Sequence of chain 8.P:
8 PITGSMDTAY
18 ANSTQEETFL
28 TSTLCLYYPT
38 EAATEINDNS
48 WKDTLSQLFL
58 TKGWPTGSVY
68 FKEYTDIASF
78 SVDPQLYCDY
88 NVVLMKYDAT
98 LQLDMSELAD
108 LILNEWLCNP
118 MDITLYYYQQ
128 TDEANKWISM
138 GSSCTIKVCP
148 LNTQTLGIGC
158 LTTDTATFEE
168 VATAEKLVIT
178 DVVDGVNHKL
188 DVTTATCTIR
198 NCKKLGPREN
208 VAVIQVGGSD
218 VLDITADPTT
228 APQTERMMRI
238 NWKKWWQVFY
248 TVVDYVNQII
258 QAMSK

The small molecule below binds the protein below.
Small molecule (SMILES): CC(=O)N[C@H]1[C@H](O[C@H]2[C@H](O)[C@@H](NC(C)=O)CO[C@@H]2CO)O[C@H](CO)[C@@H](O)[C@@H]1O

Binding-site contacts:
Ligand atom O5 contacts residue ASN19 of chain 8.P at 2.9 Å (h-bond).
Ligand atom N2 contacts residue ASN19 of chain 8.P at 4.0 Å.
Ligand atom C7 contacts residue TYR17 of chain 8.P at 4.2 Å (hydrophobic).
Ligand atom O7 contacts residue ALA18 of chain 8.P at 4.3 Å.
Ligand atom C5 contacts residue ASN19 of chain 8.P at 3.6 Å.
Ligand atom C2 contacts residue ASN19 of chain 8.P at 3.6 Å.
Ligand atom C7 contacts residue ALA18 of chain 8.P at 4.4 Å (hydrophobic).
Ligand atom C1 contacts residue ASN19 of chain 8.P at 2.3 Å.
Ligand atom C8 contacts residue ALA18 of chain 8.P at 4.0 Å (hydrophobic).
Ligand atom C3 contacts residue ASN19 of chain 8.P at 4.4 Å.
Ligand atom C8 contacts residue TYR17 of chain 8.P at 3.4 Å (hydrophobic).